The small molecule below binds the protein below.
Small molecule (SMILES): CC(=O)N[C@@H]1[C@@H](O)[C@H](O)[C@@H](CO)O[C@H]1O

Binding-site contacts:
Ligand atom C3 contacts residue ASN61 of chain 1.A at 3.8 Å.
Ligand atom C8 contacts residue ASN61 of chain 1.A at 4.4 Å.
Ligand atom N2 contacts residue ASN61 of chain 1.A at 2.9 Å (h-bond).
Ligand atom C7 contacts residue ASN61 of chain 1.A at 3.9 Å.
Ligand atom C2 contacts residue ASN61 of chain 1.A at 2.4 Å.
Ligand atom C4 contacts residue ASN61 of chain 1.A at 4.1 Å.
Ligand atom C7 contacts residue PHE59 of chain 1.A at 4.4 Å (hydrophobic).
Ligand atom O5 contacts residue ASN61 of chain 1.A at 2.3 Å (h-bond).
Ligand atom C5 contacts residue ASN61 of chain 1.A at 3.6 Å.
Ligand atom O7 contacts residue PHE59 of chain 1.A at 3.4 Å (h-bond).
Ligand atom C1 contacts residue ASN61 of chain 1.A at 1.5 Å.

Sequence of chain 1.A:
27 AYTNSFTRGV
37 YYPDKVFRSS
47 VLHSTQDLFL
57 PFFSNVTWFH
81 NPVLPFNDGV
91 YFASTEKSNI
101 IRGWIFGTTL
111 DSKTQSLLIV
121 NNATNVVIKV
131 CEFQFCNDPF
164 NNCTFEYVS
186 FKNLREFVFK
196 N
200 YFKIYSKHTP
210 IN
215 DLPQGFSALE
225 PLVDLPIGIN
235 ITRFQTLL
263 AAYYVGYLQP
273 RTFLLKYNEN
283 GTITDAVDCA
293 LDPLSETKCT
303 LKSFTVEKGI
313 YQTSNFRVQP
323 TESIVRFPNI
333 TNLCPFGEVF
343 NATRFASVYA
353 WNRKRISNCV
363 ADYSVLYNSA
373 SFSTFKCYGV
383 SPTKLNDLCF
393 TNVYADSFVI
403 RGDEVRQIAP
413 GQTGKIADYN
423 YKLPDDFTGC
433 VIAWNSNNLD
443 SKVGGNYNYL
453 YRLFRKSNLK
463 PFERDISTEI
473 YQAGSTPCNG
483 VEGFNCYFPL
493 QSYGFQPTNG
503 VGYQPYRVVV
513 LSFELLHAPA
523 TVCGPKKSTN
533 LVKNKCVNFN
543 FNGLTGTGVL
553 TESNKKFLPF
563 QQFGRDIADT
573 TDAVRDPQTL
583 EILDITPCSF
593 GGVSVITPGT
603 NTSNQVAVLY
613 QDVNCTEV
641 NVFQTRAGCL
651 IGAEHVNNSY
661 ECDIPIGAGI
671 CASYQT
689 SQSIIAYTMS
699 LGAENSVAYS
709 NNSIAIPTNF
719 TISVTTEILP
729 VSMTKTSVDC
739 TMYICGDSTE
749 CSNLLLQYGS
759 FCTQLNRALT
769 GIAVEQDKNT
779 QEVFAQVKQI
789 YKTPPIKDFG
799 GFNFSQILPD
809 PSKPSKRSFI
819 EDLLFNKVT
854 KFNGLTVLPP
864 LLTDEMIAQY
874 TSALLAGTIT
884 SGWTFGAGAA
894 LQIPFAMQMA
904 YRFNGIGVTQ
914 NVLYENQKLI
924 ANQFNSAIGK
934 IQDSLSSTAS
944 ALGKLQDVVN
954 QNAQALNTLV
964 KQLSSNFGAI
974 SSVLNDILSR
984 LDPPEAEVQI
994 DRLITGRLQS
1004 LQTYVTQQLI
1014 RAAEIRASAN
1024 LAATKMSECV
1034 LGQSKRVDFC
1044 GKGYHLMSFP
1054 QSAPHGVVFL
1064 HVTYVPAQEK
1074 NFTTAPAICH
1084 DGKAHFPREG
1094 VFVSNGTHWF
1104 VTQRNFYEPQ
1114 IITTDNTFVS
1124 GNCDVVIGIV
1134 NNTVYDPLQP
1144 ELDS